Binding-site contacts:
Ligand atom CHA contacts residue HIS58 of chain 1.A at 3.2 Å.
Ligand atom NB contacts residue HIS87 of chain 1.A at 3.6 Å.
Ligand atom CBB contacts residue VAL132 of chain 1.A at 3.8 Å (hydrophobic).
Ligand atom C3A contacts residue LEU83 of chain 1.A at 3.6 Å (hydrophobic).
Ligand atom NA contacts residue HIS87 of chain 1.A at 3.8 Å.
Ligand atom NI contacts residue HIS87 of chain 1.A at 3.4 Å.
Ligand atom CMD contacts residue PHE43 of chain 1.A at 3.5 Å (hydrophobic).
Ligand atom C3C contacts residue VAL93 of chain 1.A at 3.8 Å (hydrophobic).
Ligand atom NC contacts residue HIS87 of chain 1.A at 3.7 Å.
Ligand atom CHC contacts residue PHE98 of chain 1.A at 3.6 Å (hydrophobic).
Ligand atom CMC contacts residue ASN97 of chain 1.A at 3.4 Å.
Ligand atom CHB contacts residue LEU83 of chain 1.A at 3.8 Å (hydrophobic).
Ligand atom CGD contacts residue HIS45 of chain 1.A at 3.7 Å.
Ligand atom CHA contacts residue LEU91 of chain 1.A at 3.7 Å (hydrophobic).
Ligand atom O2D contacts residue HIS45 of chain 1.A at 3.0 Å (h-bond).
Ligand atom C3D contacts residue LEU91 of chain 1.A at 3.7 Å (hydrophobic).
Ligand atom CMA contacts residue LEU83 of chain 1.A at 3.7 Å (hydrophobic).
Ligand atom CAC contacts residue VAL93 of chain 1.A at 3.6 Å (hydrophobic).
Ligand atom CMA contacts residue LYS61 of chain 1.A at 3.5 Å.
Ligand atom CBC contacts residue ASN97 of chain 1.A at 3.7 Å.
Ligand atom ND contacts residue HIS58 of chain 1.A at 3.3 Å.
Ligand atom C4D contacts residue LEU91 of chain 1.A at 3.5 Å (hydrophobic).
Ligand atom O1D contacts residue PHE46 of chain 1.A at 3.5 Å.
Ligand atom CHD contacts residue PHE43 of chain 1.A at 3.4 Å (hydrophobic).
Ligand atom CBA contacts residue LEU86 of chain 1.A at 3.5 Å (hydrophobic).
Ligand atom C3B contacts residue LEU136 of chain 1.A at 3.7 Å (hydrophobic).
Ligand atom C2D contacts residue PHE43 of chain 1.A at 3.8 Å (hydrophobic).
Ligand atom NA contacts residue HIS58 of chain 1.A at 3.5 Å.
Ligand atom ND contacts residue LEU91 of chain 1.A at 3.6 Å.
Ligand atom CHD contacts residue VAL93 of chain 1.A at 3.8 Å (hydrophobic).
Ligand atom NI contacts residue HIS58 of chain 1.A at 3.7 Å.
Ligand atom C2B contacts residue LEU136 of chain 1.A at 3.7 Å (hydrophobic).
Ligand atom C1A contacts residue HIS58 of chain 1.A at 3.3 Å.
Ligand atom C4D contacts residue HIS58 of chain 1.A at 3.1 Å.
Ligand atom CGA contacts residue LEU86 of chain 1.A at 3.7 Å (hydrophobic).
Ligand atom CAD contacts residue LEU91 of chain 1.A at 3.6 Å (hydrophobic).
Ligand atom C1D contacts residue PHE43 of chain 1.A at 3.7 Å (hydrophobic).
Ligand atom CMD contacts residue TYR42 of chain 1.A at 3.4 Å (hydrophobic).
Ligand atom CHC contacts residue LEU101 of chain 1.A at 3.6 Å (hydrophobic).
Ligand atom O1A contacts residue LEU86 of chain 1.A at 3.8 Å.

This protein binds this small molecule.
Small molecule (SMILES): C=CC1=C(C)C2=N3->[Ni]45<-N6=C(C=c7c(C)c(C=C)c(n74)=C2)C(C)=C(CCC(=O)O)C6=Cc2c(CCC(=O)O)c(C)c(n25)C=C13

Sequence of chain 1.A:
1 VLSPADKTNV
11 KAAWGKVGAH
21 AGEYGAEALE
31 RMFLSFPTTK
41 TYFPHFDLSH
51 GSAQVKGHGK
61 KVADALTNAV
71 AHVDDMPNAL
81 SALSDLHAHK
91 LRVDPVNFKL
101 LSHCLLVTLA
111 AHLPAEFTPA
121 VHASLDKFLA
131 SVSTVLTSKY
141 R